A small-molecule ligand and the protein it binds are described below.
Small molecule (SMILES): Cc1cc(N)nc(C[C@@H]2CNC[C@@H]2OCCN[C@H](C)Cc2cccc(F)c2)c1

Sequence of chain 1.B:
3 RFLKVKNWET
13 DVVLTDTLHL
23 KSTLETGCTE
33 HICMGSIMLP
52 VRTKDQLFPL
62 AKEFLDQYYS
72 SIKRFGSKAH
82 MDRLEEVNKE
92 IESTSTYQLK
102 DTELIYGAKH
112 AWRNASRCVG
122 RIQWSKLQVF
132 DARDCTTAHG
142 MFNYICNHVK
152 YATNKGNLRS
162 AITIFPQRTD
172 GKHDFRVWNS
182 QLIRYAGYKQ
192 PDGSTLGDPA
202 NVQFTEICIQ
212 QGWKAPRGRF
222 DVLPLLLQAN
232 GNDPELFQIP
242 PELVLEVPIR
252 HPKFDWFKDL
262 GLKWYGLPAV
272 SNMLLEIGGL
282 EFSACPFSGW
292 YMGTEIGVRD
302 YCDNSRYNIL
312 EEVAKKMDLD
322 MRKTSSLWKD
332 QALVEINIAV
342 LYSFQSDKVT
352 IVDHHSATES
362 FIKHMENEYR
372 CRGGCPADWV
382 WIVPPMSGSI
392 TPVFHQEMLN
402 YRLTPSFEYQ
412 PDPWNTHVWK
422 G

Binding-site contacts:
Ligand atom F25 contacts residue PHE288 of chain 1.A at 3.7 Å.
Ligand atom N02 contacts residue ARG118 of chain 1.A at 3.4 Å (salt-bridge).
Ligand atom N1' contacts residue H4B1 of chain 1.D at 2.9 Å (h-bond).
Ligand atom C5' contacts residue HEM1 of chain 1.C at 3.3 Å.
Ligand atom C22 contacts residue GLU296 of chain 1.A at 2.9 Å.
Ligand atom O09 contacts residue HEM1 of chain 1.C at 3.4 Å (h-bond).
Ligand atom C24 contacts residue HEM1 of chain 1.C at 3.5 Å.
Ligand atom C2' contacts residue H4B1 of chain 1.D at 3.7 Å.
Ligand atom C5' contacts residue H4B1 of chain 1.D at 3.4 Å.
Ligand atom C23 contacts residue HEM1 of chain 1.C at 3.7 Å.
Ligand atom C08 contacts residue HEM1 of chain 1.C at 3.5 Å.
Ligand atom F25 contacts residue SER289 of chain 1.A at 3.7 Å.
Ligand atom C10 contacts residue HEM1 of chain 1.C at 3.7 Å.
Ligand atom C10 contacts residue GLN182 of chain 1.A at 3.7 Å.
Ligand atom C23 contacts residue PRO269 of chain 1.A at 3.7 Å (hydrophobic).
Ligand atom C14 contacts residue HEM1 of chain 1.C at 3.4 Å.
Ligand atom C26 contacts residue VAL271 of chain 1.A at 3.7 Å (hydrophobic).
Ligand atom C06 contacts residue HEM1 of chain 1.C at 3.5 Å.
Ligand atom C02 contacts residue HEM1 of chain 1.C at 3.5 Å.
Ligand atom F25 contacts residue HEM1 of chain 1.C at 3.6 Å.
Ligand atom C03 contacts residue LEU41 of chain 1.A at 3.8 Å (hydrophobic).
Ligand atom C21 contacts residue GLU296 of chain 1.A at 3.6 Å.
Ligand atom C04 contacts residue MET40 of chain 1.A at 3.7 Å (hydrophobic).
Ligand atom N1' contacts residue HEM1 of chain 1.C at 2.5 Å (h-bond).
Ligand atom F25 contacts residue GLY290 of chain 1.A at 3.3 Å.
Ligand atom C13 contacts residue VAL271 of chain 1.A at 3.6 Å (hydrophobic).
Ligand atom C11 contacts residue GLN182 of chain 1.A at 3.6 Å.
Ligand atom C07 contacts residue TRP10 of chain 1.B at 3.6 Å (hydrophobic).
Ligand atom C23 contacts residue TRP291 of chain 1.A at 3.4 Å (hydrophobic).
Ligand atom N11 contacts residue HEM1 of chain 1.C at 3.2 Å (h-bond).
Ligand atom C15 contacts residue PRO269 of chain 1.A at 3.7 Å (hydrophobic).
Ligand atom C5' contacts residue TRP382 of chain 1.A at 3.3 Å (hydrophobic).
Ligand atom N02 contacts residue HEM1 of chain 1.C at 2.8 Å (h-bond).
Ligand atom C03 contacts residue TYR410 of chain 1.A at 3.6 Å (hydrophobic).
Ligand atom C24 contacts residue PRO269 of chain 1.A at 3.6 Å (hydrophobic).
Ligand atom C2' contacts residue HEM1 of chain 1.C at 3.2 Å.
Ligand atom N01 contacts residue HEM1 of chain 1.C at 2.7 Å (h-bond).
Ligand atom C02 contacts residue TYR410 of chain 1.A at 3.5 Å (hydrophobic).
Ligand atom C14 contacts residue GLU296 of chain 1.A at 3.4 Å.
Ligand atom C04 contacts residue TYR410 of chain 1.A at 3.7 Å (hydrophobic).

Sequence of chain 1.A:
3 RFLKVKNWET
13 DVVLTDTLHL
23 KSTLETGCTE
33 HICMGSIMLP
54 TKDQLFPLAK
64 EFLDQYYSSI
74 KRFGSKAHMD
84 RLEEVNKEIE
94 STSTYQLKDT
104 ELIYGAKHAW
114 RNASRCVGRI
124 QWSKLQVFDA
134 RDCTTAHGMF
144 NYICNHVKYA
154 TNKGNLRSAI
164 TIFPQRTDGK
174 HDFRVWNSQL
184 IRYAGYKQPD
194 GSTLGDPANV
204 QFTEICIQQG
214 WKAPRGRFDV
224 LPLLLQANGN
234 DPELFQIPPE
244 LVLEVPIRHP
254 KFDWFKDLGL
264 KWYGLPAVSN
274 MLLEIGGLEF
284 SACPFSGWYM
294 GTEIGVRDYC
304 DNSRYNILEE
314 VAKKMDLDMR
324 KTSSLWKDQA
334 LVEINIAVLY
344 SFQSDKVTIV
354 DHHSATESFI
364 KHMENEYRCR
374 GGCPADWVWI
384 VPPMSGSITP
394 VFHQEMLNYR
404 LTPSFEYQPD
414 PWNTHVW